Binding-site contacts:
Ligand atom O4 contacts residue PRO322 of chain 1.A at 3.5 Å.
Ligand atom O4 contacts residue LEU245 of chain 1.A at 3.6 Å.
Ligand atom C4 contacts residue ASN246 of chain 1.A at 3.6 Å.
Ligand atom C4 contacts residue TRP331 of chain 1.A at 3.8 Å (hydrophobic).
Ligand atom O3 contacts residue LEU245 of chain 1.A at 3.0 Å (h-bond).
Ligand atom C7 contacts residue ASN157 of chain 1.A at 3.2 Å.
Ligand atom C2 contacts residue PHE243 of chain 1.A at 3.7 Å (hydrophobic).
Ligand atom C5 contacts residue PHE243 of chain 1.A at 3.8 Å (hydrophobic).
Ligand atom O4 contacts residue THR321 of chain 1.A at 3.5 Å.
Ligand atom C3 contacts residue ASN246 of chain 1.A at 3.7 Å.
Ligand atom O7 contacts residue TRP331 of chain 1.A at 3.2 Å.
Ligand atom C2 contacts residue TRP331 of chain 1.A at 3.6 Å (hydrophobic).
Ligand atom O5 contacts residue TRP331 of chain 1.A at 2.8 Å (h-bond).
Ligand atom C2 contacts residue ASN157 of chain 1.A at 2.3 Å.
Ligand atom C5 contacts residue TRP331 of chain 1.A at 3.8 Å (hydrophobic).
Ligand atom O3 contacts residue PHE243 of chain 1.A at 3.1 Å.
Ligand atom C3 contacts residue TRP331 of chain 1.A at 3.3 Å (hydrophobic).
Ligand atom O3 contacts residue SER242 of chain 1.A at 2.5 Å (h-bond).
Ligand atom O5 contacts residue ASN157 of chain 1.A at 2.3 Å (h-bond).
Ligand atom O2 contacts residue PHE243 of chain 1.A at 3.3 Å.
Ligand atom O4 contacts residue TRP331 of chain 1.A at 3.3 Å.
Ligand atom C1 contacts residue TRP331 of chain 1.A at 3.2 Å (hydrophobic).
Ligand atom C1 contacts residue TRP331 of chain 1.A at 3.5 Å (hydrophobic).
Ligand atom O2 contacts residue ASN246 of chain 1.A at 3.2 Å (h-bond).
Ligand atom C4 contacts residue SER242 of chain 1.A at 3.5 Å.
Ligand atom C5 contacts residue TRP331 of chain 1.A at 3.4 Å (hydrophobic).
Ligand atom O4 contacts residue ASN246 of chain 1.A at 3.5 Å.
Ligand atom C3 contacts residue ASN157 of chain 1.A at 3.7 Å.
Ligand atom C6 contacts residue PHE243 of chain 1.A at 3.5 Å (hydrophobic).
Ligand atom C1 contacts residue ASN157 of chain 1.A at 1.4 Å.
Ligand atom C6 contacts residue PRO322 of chain 1.A at 3.5 Å (hydrophobic).
Ligand atom N2 contacts residue ASN157 of chain 1.A at 2.8 Å (h-bond).
Ligand atom O3 contacts residue LYS244 of chain 1.A at 3.3 Å (salt-bridge).
Ligand atom O7 contacts residue ASN157 of chain 1.A at 3.5 Å (h-bond).
Ligand atom C5 contacts residue ASN157 of chain 1.A at 3.6 Å.
Ligand atom O2 contacts residue SER242 of chain 1.A at 3.3 Å (h-bond).
Ligand atom O3 contacts residue ASN246 of chain 1.A at 2.9 Å (h-bond).
Ligand atom C3 contacts residue SER242 of chain 1.A at 3.5 Å.
Ligand atom O7 contacts residue PHE243 of chain 1.A at 3.3 Å.
Ligand atom O5 contacts residue TRP331 of chain 1.A at 3.4 Å.

Sequence of chain 1.A:
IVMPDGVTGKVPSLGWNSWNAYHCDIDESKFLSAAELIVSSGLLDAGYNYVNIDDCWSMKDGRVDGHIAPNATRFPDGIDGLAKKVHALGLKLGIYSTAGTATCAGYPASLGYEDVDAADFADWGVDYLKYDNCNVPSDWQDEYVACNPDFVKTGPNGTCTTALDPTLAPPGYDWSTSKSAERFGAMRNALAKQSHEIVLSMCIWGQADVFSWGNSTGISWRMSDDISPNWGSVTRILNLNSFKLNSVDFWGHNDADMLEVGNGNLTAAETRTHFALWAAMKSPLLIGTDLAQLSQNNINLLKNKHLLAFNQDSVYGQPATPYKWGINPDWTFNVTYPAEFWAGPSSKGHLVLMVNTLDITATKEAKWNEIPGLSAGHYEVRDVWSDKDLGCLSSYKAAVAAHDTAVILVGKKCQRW

This small molecule binds to this protein.
Small molecule (SMILES): CC(=O)N[C@H]1[C@H](O[C@H]2[C@H](O)[C@@H](NC(C)=O)CO[C@@H]2CO)O[C@H](CO)[C@@H](O[C@@H]2O[C@H](CO[C@H]3O[C@H](CO[C@H]4O[C@H](CO)[C@@H](O)[C@H](O)[C@@H]4O)[C@@H](O)[C@H](O[C@H]4O[C@H](CO)[C@@H](O)[C@H](O)[C@@H]4O)[C@@H]3O)[C@@H](O)[C@H](O[C@H]3O[C@H](CO)[C@@H](O)[C@H](O)[C@@H]3O)[C@@H]2O)[C@@H]1O